A protein and the small-molecule ligand that binds it are described below.
Small molecule (SMILES): N[C@@H](CS)C(=O)O

Sequence of chain 1.H:
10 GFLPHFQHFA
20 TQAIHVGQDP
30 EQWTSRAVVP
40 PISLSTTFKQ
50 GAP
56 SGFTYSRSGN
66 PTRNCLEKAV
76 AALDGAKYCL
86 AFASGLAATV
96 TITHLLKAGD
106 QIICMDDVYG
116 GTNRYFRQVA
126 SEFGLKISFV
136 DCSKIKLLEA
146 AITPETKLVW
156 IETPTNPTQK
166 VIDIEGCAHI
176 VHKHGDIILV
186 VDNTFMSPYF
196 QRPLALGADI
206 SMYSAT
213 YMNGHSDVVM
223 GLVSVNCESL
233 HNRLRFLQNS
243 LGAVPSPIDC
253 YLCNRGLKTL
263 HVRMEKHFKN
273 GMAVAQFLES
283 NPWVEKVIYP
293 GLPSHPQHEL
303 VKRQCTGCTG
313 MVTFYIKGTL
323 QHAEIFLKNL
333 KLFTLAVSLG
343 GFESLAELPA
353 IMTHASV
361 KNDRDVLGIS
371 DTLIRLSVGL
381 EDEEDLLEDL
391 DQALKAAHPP

Binding-site contacts:
Ligand atom SG contacts residue MET354 of chain 1.G at 3.7 Å.
Ligand atom CB contacts residue 5OW212 of chain 1.G at 3.5 Å.
Ligand atom C contacts residue ARG119 of chain 1.G at 3.4 Å.
Ligand atom CA contacts residue TYR114 of chain 1.G at 3.5 Å (hydrophobic).
Ligand atom N contacts residue ARG62 of chain 1.H at 4.2 Å.
Ligand atom N contacts residue 5OW212 of chain 1.G at 4.3 Å.
Ligand atom CA contacts residue TYR60 of chain 1.H at 4.5 Å (hydrophobic).
Ligand atom CB contacts residue TYR114 of chain 1.G at 3.5 Å (hydrophobic).
Ligand atom SG contacts residue THR355 of chain 1.G at 3.6 Å.
Ligand atom CA contacts residue 5OW212 of chain 1.G at 4.2 Å.
Ligand atom C contacts residue ARG62 of chain 1.H at 3.8 Å.
Ligand atom N contacts residue ASN241 of chain 1.H at 4.4 Å.
Ligand atom CA contacts residue SER63 of chain 1.H at 4.3 Å.
Ligand atom O contacts residue ARG119 of chain 1.G at 2.3 Å (salt-bridge).
Ligand atom OXT contacts residue ARG119 of chain 1.G at 3.0 Å (salt-bridge).
Ligand atom N contacts residue SER63 of chain 1.H at 3.2 Å (h-bond).
Ligand atom O contacts residue TYR114 of chain 1.G at 3.8 Å.
Ligand atom OXT contacts residue ASN241 of chain 1.H at 4.2 Å.
Ligand atom CB contacts residue THR355 of chain 1.G at 4.3 Å.
Ligand atom C contacts residue ASN241 of chain 1.H at 3.9 Å.
Ligand atom N contacts residue TYR60 of chain 1.H at 3.7 Å.
Ligand atom CB contacts residue ARG62 of chain 1.H at 4.3 Å.
Ligand atom SG contacts residue 5OW212 of chain 1.G at 4.2 Å.
Ligand atom O contacts residue ASN241 of chain 1.H at 3.1 Å (h-bond).
Ligand atom C contacts residue TYR114 of chain 1.G at 3.9 Å (hydrophobic).
Ligand atom O contacts residue ARG62 of chain 1.H at 3.3 Å (salt-bridge).
Ligand atom CA contacts residue ARG62 of chain 1.H at 3.4 Å.

Sequence of chain 1.G:
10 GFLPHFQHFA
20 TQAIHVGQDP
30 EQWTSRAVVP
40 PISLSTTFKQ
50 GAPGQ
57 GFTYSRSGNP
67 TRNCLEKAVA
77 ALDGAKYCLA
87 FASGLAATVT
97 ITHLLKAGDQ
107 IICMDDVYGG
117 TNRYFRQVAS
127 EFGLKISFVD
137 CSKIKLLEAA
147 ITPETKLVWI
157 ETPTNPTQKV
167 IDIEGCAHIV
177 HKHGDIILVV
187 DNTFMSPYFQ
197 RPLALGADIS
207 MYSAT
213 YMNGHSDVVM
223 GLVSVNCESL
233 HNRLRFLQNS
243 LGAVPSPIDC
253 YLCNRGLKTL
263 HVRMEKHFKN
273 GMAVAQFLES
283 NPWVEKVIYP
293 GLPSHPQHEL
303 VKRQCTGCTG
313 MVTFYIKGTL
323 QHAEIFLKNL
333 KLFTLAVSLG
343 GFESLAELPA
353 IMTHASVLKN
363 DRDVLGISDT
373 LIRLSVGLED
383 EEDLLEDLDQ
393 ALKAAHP